This small molecule binds to this protein.
Small molecule (SMILES): Nc1ccn([C@@H]2CS[C@H](CO)O2)c(=O)n1

Sequence of chain 2.B:
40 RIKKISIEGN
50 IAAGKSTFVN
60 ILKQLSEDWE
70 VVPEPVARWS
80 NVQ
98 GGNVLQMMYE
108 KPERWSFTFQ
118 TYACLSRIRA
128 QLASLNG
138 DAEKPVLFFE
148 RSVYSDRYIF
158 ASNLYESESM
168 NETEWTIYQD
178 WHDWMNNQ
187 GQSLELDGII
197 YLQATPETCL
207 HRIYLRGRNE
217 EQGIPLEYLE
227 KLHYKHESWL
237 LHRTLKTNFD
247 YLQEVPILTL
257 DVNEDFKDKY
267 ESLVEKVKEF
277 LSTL

Binding-site contacts:
Ligand atom N3 contacts residue ALA120 of chain 2.B at 4.0 Å.
Ligand atom C3 contacts residue GLN117 of chain 2.B at 3.7 Å.
Ligand atom C6 contacts residue LEU102 of chain 2.B at 3.7 Å (hydrophobic).
Ligand atom N1 contacts residue PHE157 of chain 2.B at 3.4 Å.
Ligand atom C5 contacts residue PHE157 of chain 2.B at 4.0 Å (hydrophobic).
Ligand atom O2 contacts residue PHE157 of chain 2.B at 3.9 Å.
Ligand atom S1 contacts residue LEU102 of chain 2.B at 3.7 Å.
Ligand atom O3 contacts residue GLU73 of chain 2.B at 3.4 Å (salt-bridge).
Ligand atom N2 contacts residue PHE116 of chain 2.B at 3.5 Å.
Ligand atom C3 contacts residue ASP153 of chain 2.B at 3.6 Å.
Ligand atom C7 contacts residue ARG148 of chain 2.B at 3.7 Å.
Ligand atom O3 contacts residue ILE50 of chain 2.B at 3.9 Å.
Ligand atom C3 contacts residue PHE157 of chain 2.B at 3.5 Å (hydrophobic).
Ligand atom O2 contacts residue ARG148 of chain 2.B at 3.5 Å (salt-bridge).
Ligand atom C4 contacts residue TYR106 of chain 2.B at 4.0 Å (hydrophobic).
Ligand atom O1 contacts residue PHE157 of chain 2.B at 3.3 Å.
Ligand atom O2 contacts residue ILE50 of chain 2.B at 3.8 Å.
Ligand atom C1 contacts residue GLN117 of chain 2.B at 3.6 Å.
Ligand atom N2 contacts residue PHE157 of chain 2.B at 3.2 Å.
Ligand atom N2 contacts residue GLN117 of chain 2.B at 2.9 Å (h-bond).
Ligand atom N3 contacts residue PHE157 of chain 2.B at 3.7 Å.
Ligand atom N3 contacts residue GLN117 of chain 2.B at 2.9 Å (h-bond).
Ligand atom C8 contacts residue GLU73 of chain 2.B at 3.1 Å.
Ligand atom O3 contacts residue ARG148 of chain 2.B at 2.9 Å (salt-bridge).
Ligand atom C5 contacts residue ARG124 of chain 2.B at 3.9 Å.
Ligand atom C5 contacts residue ASP153 of chain 2.B at 3.7 Å.
Ligand atom C5 contacts residue TRP78 of chain 2.B at 4.0 Å (hydrophobic).
Ligand atom C7 contacts residue GLU73 of chain 2.B at 3.9 Å.
Ligand atom O1 contacts residue PHE116 of chain 2.B at 3.7 Å.
Ligand atom O1 contacts residue GLN117 of chain 2.B at 3.5 Å (h-bond).
Ligand atom C7 contacts residue PHE157 of chain 2.B at 4.0 Å (hydrophobic).
Ligand atom C6 contacts residue TYR106 of chain 2.B at 3.4 Å (hydrophobic).
Ligand atom C7 contacts residue TRP78 of chain 2.B at 4.0 Å (hydrophobic).
Ligand atom C1 contacts residue PHE116 of chain 2.B at 3.6 Å (hydrophobic).
Ligand atom N3 contacts residue ASP153 of chain 2.B at 2.7 Å (salt-bridge).
Ligand atom C5 contacts residue GLU73 of chain 2.B at 3.9 Å.
Ligand atom C4 contacts residue PHE157 of chain 2.B at 3.7 Å (hydrophobic).
Ligand atom S1 contacts residue TRP78 of chain 2.B at 4.0 Å.
Ligand atom C8 contacts residue ARG148 of chain 2.B at 3.5 Å.
Ligand atom C1 contacts residue PHE157 of chain 2.B at 3.1 Å (hydrophobic).